Sequence of chain 1.B:
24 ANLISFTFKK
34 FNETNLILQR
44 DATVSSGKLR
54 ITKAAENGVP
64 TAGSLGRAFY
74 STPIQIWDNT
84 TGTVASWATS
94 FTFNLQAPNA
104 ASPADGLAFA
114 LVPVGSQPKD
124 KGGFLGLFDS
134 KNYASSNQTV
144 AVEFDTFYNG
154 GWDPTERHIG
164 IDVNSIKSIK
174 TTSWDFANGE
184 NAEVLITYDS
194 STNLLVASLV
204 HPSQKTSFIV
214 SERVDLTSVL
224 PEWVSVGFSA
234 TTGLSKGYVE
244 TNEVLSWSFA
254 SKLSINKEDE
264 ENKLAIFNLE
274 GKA

The protein below binds the small molecule below.
Small molecule (SMILES): OC[C@H]1O[C@@H](O)[C@H](O)[C@@H](O)[C@H]1O

Binding-site contacts:
Ligand atom O3 contacts residue PHE150 of chain 1.B at 4.4 Å.
Ligand atom O4 contacts residue THR235 of chain 1.B at 4.5 Å.
Ligand atom C6 contacts residue PHE150 of chain 1.B at 4.0 Å (hydrophobic).
Ligand atom C6 contacts residue LEU237 of chain 1.B at 3.7 Å (hydrophobic).
Ligand atom O1 contacts residue PEG1 of chain 1.M at 3.2 Å.
Ligand atom C3 contacts residue PHE150 of chain 1.B at 3.7 Å (hydrophobic).
Ligand atom O4 contacts residue ALA107 of chain 1.B at 4.4 Å.
Ligand atom C5 contacts residue PHE150 of chain 1.B at 3.7 Å (hydrophobic).
Ligand atom O4 contacts residue GLY125 of chain 1.B at 4.3 Å.
Ligand atom O4 contacts residue ASP108 of chain 1.B at 2.7 Å (salt-bridge).
Ligand atom C4 contacts residue PHE150 of chain 1.B at 3.7 Å (hydrophobic).
Ligand atom C1 contacts residue LEU237 of chain 1.B at 3.9 Å (hydrophobic).
Ligand atom C2 contacts residue ASN152 of chain 1.B at 4.4 Å.
Ligand atom C6 contacts residue SER238 of chain 1.B at 4.1 Å.
Ligand atom C4 contacts residue GLY236 of chain 1.B at 4.3 Å.
Ligand atom O3 contacts residue GLY126 of chain 1.B at 2.8 Å (h-bond).
Ligand atom C4 contacts residue LEU237 of chain 1.B at 3.9 Å (hydrophobic).
Ligand atom O3 contacts residue GLY125 of chain 1.B at 3.7 Å.
Ligand atom C5 contacts residue LEU237 of chain 1.B at 4.0 Å (hydrophobic).
Ligand atom O6 contacts residue PHE150 of chain 1.B at 4.1 Å.
Ligand atom O4 contacts residue LEU237 of chain 1.B at 2.8 Å (h-bond).
Ligand atom C2 contacts residue LEU237 of chain 1.B at 3.7 Å (hydrophobic).
Ligand atom C4 contacts residue ASP108 of chain 1.B at 3.4 Å.
Ligand atom O6 contacts residue SER238 of chain 1.B at 3.6 Å.
Ligand atom O2 contacts residue PEG1 of chain 1.M at 4.1 Å.
Ligand atom O5 contacts residue LEU237 of chain 1.B at 3.5 Å.
Ligand atom C6 contacts residue TYR241 of chain 1.B at 3.8 Å (hydrophobic).
Ligand atom C1 contacts residue PEG1 of chain 1.M at 4.4 Å.
Ligand atom O6 contacts residue TYR241 of chain 1.B at 3.2 Å.
Ligand atom O1 contacts residue LEU237 of chain 1.B at 3.5 Å.
Ligand atom C3 contacts residue ASP108 of chain 1.B at 3.9 Å.
Ligand atom O3 contacts residue ASN152 of chain 1.B at 3.4 Å (h-bond).
Ligand atom O3 contacts residue ASP108 of chain 1.B at 3.2 Å (salt-bridge).
Ligand atom C3 contacts residue ASN152 of chain 1.B at 3.7 Å.
Ligand atom O2 contacts residue ASN152 of chain 1.B at 3.8 Å.
Ligand atom C3 contacts residue GLY126 of chain 1.B at 4.2 Å.
Ligand atom O4 contacts residue GLY236 of chain 1.B at 3.2 Å.
Ligand atom C6 contacts residue ALA107 of chain 1.B at 4.4 Å (hydrophobic).
Ligand atom C6 contacts residue GLY236 of chain 1.B at 4.2 Å.
Ligand atom O2 contacts residue LEU237 of chain 1.B at 4.2 Å.